Binding-site contacts:
Ligand atom N3 contacts residue LEU419 of chain 1.B at 3.5 Å.
Ligand atom O3 contacts residue ASP256 of chain 1.A at 2.7 Å (salt-bridge).
Ligand atom C1 contacts residue ALA422 of chain 1.B at 3.5 Å (hydrophobic).
Ligand atom C30 contacts residue ARG156 of chain 1.A at 3.7 Å.
Ligand atom C2 contacts residue LEU419 of chain 1.B at 3.6 Å (hydrophobic).
Ligand atom C23 contacts residue SER131 of chain 1.B at 3.7 Å.
Ligand atom C5 contacts residue LEU419 of chain 1.B at 3.7 Å (hydrophobic).
Ligand atom C26 contacts residue SER131 of chain 1.B at 3.8 Å.
Ligand atom C9 contacts residue GLU125 of chain 1.B at 3.6 Å.
Ligand atom C36 contacts residue LYS258 of chain 1.A at 3.3 Å.
Ligand atom O4 contacts residue ASN321 of chain 1.B at 3.0 Å (h-bond).
Ligand atom C4 contacts residue LEU128 of chain 1.B at 3.8 Å (hydrophobic).
Ligand atom O7 contacts residue LYS258 of chain 1.A at 3.0 Å (salt-bridge).
Ligand atom C11 contacts residue ASP256 of chain 1.A at 3.5 Å.
Ligand atom O6 contacts residue ALA317 of chain 1.B at 3.8 Å.
Ligand atom C35 contacts residue ALA317 of chain 1.B at 3.1 Å (hydrophobic).
Ligand atom O7 contacts residue SER250 of chain 1.A at 2.6 Å (h-bond).
Ligand atom C35 contacts residue ASP256 of chain 1.A at 3.8 Å.
Ligand atom O4 contacts residue LYS257 of chain 1.A at 2.9 Å (salt-bridge).
Ligand atom C10 contacts residue ASP256 of chain 1.A at 3.5 Å.
Ligand atom O7 contacts residue LYS301 of chain 1.B at 3.3 Å (salt-bridge).
Ligand atom O4 contacts residue GLU125 of chain 1.B at 2.6 Å (salt-bridge).
Ligand atom C7 contacts residue GLU125 of chain 1.B at 3.6 Å.
Ligand atom O7 contacts residue ASN252 of chain 1.A at 3.6 Å.
Ligand atom C36 contacts residue LYS301 of chain 1.B at 3.4 Å.
Ligand atom O6 contacts residue LYS301 of chain 1.B at 2.7 Å (salt-bridge).
Ligand atom F1 contacts residue SER227 of chain 1.A at 3.0 Å.
Ligand atom O6 contacts residue SER250 of chain 1.A at 3.4 Å (h-bond).
Ligand atom O3 contacts residue ARG156 of chain 1.A at 3.1 Å (salt-bridge).
Ligand atom C36 contacts residue SER250 of chain 1.A at 3.4 Å.
Ligand atom C4 contacts residue GLU125 of chain 1.B at 3.7 Å.
Ligand atom C35 contacts residue LYS258 of chain 1.A at 3.6 Å.
Ligand atom C3 contacts residue SER131 of chain 1.B at 3.6 Å.
Ligand atom F2 contacts residue ALA130 of chain 1.B at 3.1 Å.
Ligand atom C36 contacts residue ALA317 of chain 1.B at 3.4 Å (hydrophobic).
Ligand atom C4 contacts residue GLY126 of chain 1.B at 3.6 Å.
Ligand atom F1 contacts residue ARG156 of chain 1.A at 3.7 Å.
Ligand atom O7 contacts residue ARG156 of chain 1.A at 3.6 Å (salt-bridge).
Ligand atom O2 contacts residue SER131 of chain 1.B at 2.6 Å (h-bond).
Ligand atom C26 contacts residue ARG134 of chain 1.B at 3.6 Å.

This small molecule binds to this protein.
Small molecule (SMILES): CC(C)n1c(C(=O)NCc2ccc(F)cc2)nc(-c2ccc(F)cc2)c1CC[C@@H](O)C[C@@H](O)CC(=O)O

Sequence of chain 1.A:
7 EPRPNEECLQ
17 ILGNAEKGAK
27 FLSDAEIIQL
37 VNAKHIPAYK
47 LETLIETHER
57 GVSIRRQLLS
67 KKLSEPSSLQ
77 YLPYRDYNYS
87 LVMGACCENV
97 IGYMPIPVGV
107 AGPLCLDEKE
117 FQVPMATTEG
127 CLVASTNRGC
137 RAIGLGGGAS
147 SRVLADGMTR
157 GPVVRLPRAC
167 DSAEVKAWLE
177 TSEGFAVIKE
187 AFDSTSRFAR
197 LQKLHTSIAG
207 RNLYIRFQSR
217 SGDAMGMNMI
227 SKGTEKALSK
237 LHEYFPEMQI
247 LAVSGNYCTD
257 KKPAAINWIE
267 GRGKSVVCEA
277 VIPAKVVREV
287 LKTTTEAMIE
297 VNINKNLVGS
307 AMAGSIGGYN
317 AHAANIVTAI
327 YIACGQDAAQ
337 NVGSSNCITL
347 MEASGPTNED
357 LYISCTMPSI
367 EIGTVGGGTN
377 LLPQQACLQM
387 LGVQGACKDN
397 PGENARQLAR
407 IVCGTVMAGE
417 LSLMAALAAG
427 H

Sequence of chain 1.B:
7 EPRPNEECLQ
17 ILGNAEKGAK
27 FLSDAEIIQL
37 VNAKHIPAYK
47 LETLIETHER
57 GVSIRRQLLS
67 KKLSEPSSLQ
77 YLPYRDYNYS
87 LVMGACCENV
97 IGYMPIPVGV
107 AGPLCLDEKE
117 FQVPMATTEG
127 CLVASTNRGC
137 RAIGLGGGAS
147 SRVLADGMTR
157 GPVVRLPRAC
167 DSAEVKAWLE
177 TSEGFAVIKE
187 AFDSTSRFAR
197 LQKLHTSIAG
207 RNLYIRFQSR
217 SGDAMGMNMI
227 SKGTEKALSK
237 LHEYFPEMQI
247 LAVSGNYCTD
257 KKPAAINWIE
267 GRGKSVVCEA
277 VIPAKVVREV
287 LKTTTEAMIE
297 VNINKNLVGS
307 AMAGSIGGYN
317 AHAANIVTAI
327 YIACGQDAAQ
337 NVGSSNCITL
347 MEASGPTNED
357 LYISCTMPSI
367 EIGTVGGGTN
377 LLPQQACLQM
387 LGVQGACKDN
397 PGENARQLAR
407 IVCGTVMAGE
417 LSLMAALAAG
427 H